A small-molecule ligand and the protein it binds are described below.
Small molecule (SMILES): O=P(O)(O)OC[C@H]1O[C@](O)(COP(=O)(O)O)[C@@H](O)[C@@H]1O

Binding-site contacts:
Ligand atom O2 contacts residue LEU347 of chain 1.D at 3.4 Å.
Ligand atom O5 contacts residue LEU347 of chain 1.D at 3.8 Å.
Ligand atom O3P contacts residue ARG405 of chain 1.D at 2.8 Å (salt-bridge).
Ligand atom O5P contacts residue SER435 of chain 1.D at 3.3 Å (h-bond).
Ligand atom C6 contacts residue THR438 of chain 1.D at 3.5 Å.
Ligand atom O3 contacts residue GLY430 of chain 1.D at 3.3 Å.
Ligand atom C1 contacts residue ARG405 of chain 1.D at 3.8 Å.
Ligand atom P2 contacts residue SER353 of chain 1.D at 3.7 Å.
Ligand atom O4 contacts residue GLY436 of chain 1.D at 3.7 Å.
Ligand atom O4 contacts residue TYR437 of chain 1.D at 2.9 Å (h-bond).
Ligand atom O1P contacts residue PRO433 of chain 1.D at 3.6 Å.
Ligand atom O5P contacts residue SER353 of chain 1.D at 3.7 Å.
Ligand atom O4P contacts residue THR348 of chain 1.D at 3.7 Å.
Ligand atom P2 contacts residue THR349 of chain 1.D at 3.6 Å.
Ligand atom O3P contacts residue TRP398 of chain 1.D at 2.8 Å (h-bond).
Ligand atom C6 contacts residue LEU347 of chain 1.D at 3.7 Å (hydrophobic).
Ligand atom C4 contacts residue GLY434 of chain 1.D at 3.3 Å.
Ligand atom P2 contacts residue THR348 of chain 1.D at 3.6 Å.
Ligand atom P1 contacts residue ARG405 of chain 1.D at 3.7 Å.
Ligand atom O4 contacts residue THR438 of chain 1.D at 3.5 Å (h-bond).
Ligand atom C3 contacts residue GLY434 of chain 1.D at 3.4 Å.
Ligand atom O6 contacts residue THR349 of chain 1.D at 3.0 Å (h-bond).
Ligand atom O3 contacts residue ARG432 of chain 1.D at 2.8 Å (salt-bridge).
Ligand atom C3 contacts residue ARG432 of chain 1.D at 3.4 Å.
Ligand atom P2 contacts residue SER435 of chain 1.D at 3.5 Å.
Ligand atom O6P contacts residue SER353 of chain 1.D at 2.7 Å (h-bond).
Ligand atom O6P contacts residue THR348 of chain 1.D at 2.5 Å (h-bond).
Ligand atom O4P contacts residue THR350 of chain 1.D at 2.8 Å (h-bond).
Ligand atom O2 contacts residue GLY430 of chain 1.D at 3.7 Å.
Ligand atom O4P contacts residue SER435 of chain 1.D at 2.8 Å (h-bond).
Ligand atom O1 contacts residue GLY434 of chain 1.D at 3.8 Å.
Ligand atom O5P contacts residue GLY436 of chain 1.D at 2.9 Å (h-bond).
Ligand atom O4P contacts residue THR349 of chain 1.D at 3.2 Å (h-bond).
Ligand atom O2P contacts residue ARG405 of chain 1.D at 2.6 Å (salt-bridge).
Ligand atom O4 contacts residue GLY434 of chain 1.D at 2.6 Å (h-bond).
Ligand atom O1P contacts residue GLY434 of chain 1.D at 2.9 Å (h-bond).
Ligand atom O6 contacts residue THR348 of chain 1.D at 3.6 Å.
Ligand atom C6 contacts residue SER353 of chain 1.D at 3.8 Å.
Ligand atom C5 contacts residue GLY434 of chain 1.D at 3.4 Å.
Ligand atom O3 contacts residue TRP398 of chain 1.D at 3.7 Å.

Sequence of chain 1.D:
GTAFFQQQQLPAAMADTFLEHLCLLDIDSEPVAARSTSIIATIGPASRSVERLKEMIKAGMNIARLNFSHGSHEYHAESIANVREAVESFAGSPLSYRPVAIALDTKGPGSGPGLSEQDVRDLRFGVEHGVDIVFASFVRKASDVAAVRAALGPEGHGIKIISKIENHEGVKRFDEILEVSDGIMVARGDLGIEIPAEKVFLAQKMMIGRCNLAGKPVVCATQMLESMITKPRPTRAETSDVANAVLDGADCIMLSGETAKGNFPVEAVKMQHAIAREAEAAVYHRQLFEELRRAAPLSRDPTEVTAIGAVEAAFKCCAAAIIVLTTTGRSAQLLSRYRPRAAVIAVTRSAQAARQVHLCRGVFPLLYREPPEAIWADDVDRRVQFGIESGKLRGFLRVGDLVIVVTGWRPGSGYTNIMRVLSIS